Sequence of chain 3.FA:
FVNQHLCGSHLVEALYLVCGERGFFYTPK

Sequence of chain 3.DA:
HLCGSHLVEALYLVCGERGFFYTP

Sequence of chain 2.EA:
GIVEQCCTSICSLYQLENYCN

Binding-site contacts:
Ligand atom CZ3 contacts residue CYS6 of chain 2.EA at 3.4 Å (hydrophobic).
Ligand atom CG contacts residue LEU17 of chain 3.DA at 4.2 Å (hydrophobic).
Ligand atom NZ contacts residue ILE10 of chain 2.EA at 4.1 Å.
Ligand atom CD1 contacts residue HIS5 of chain 3.FA at 3.6 Å.
Ligand atom OH contacts residue CYS6 of chain 2.EA at 2.5 Å (h-bond).
Ligand atom NZ contacts residue GLU21 of chain 3.DA at 3.1 Å (salt-bridge).
Ligand atom NE1 contacts residue HIS5 of chain 3.FA at 3.7 Å.
Ligand atom CZ2 contacts residue LEU11 of chain 2.FA at 4.0 Å (hydrophobic).
Ligand atom CE3 contacts residue CYS11 of chain 2.EA at 3.6 Å (hydrophobic).
Ligand atom OH contacts residue CYS11 of chain 2.EA at 2.9 Å (h-bond).
Ligand atom NZ contacts residue CYS11 of chain 2.EA at 2.6 Å (h-bond).
Ligand atom CH2 contacts residue LEU11 of chain 2.FA at 3.6 Å (hydrophobic).
Ligand atom CZ2 contacts residue LEU6 of chain 3.FA at 4.1 Å (hydrophobic).
Ligand atom NZ contacts residue LEU13 of chain 2.EA at 4.3 Å.
Ligand atom CE2 contacts residue HIS5 of chain 3.FA at 3.7 Å.
Ligand atom CA contacts residue GLU21 of chain 3.DA at 3.8 Å.
Ligand atom CE3 contacts residue ILE10 of chain 2.EA at 4.2 Å (hydrophobic).
Ligand atom CG contacts residue HIS5 of chain 3.FA at 3.5 Å.
Ligand atom CA contacts residue ILE10 of chain 2.EA at 3.8 Å (hydrophobic).
Ligand atom OH contacts residue ILE10 of chain 2.EA at 3.5 Å.
Ligand atom OH contacts residue SER9 of chain 2.EA at 3.2 Å (h-bond).
Ligand atom CD1 contacts residue ALA14 of chain 2.FA at 4.3 Å (hydrophobic).
Ligand atom CZ3 contacts residue LEU11 of chain 2.FA at 4.1 Å (hydrophobic).
Ligand atom CE3 contacts residue HIS5 of chain 3.FA at 4.3 Å.
Ligand atom CH2 contacts residue CYS6 of chain 2.EA at 3.4 Å (hydrophobic).
Ligand atom CZ3 contacts residue CYS11 of chain 2.EA at 3.8 Å (hydrophobic).
Ligand atom NZ contacts residue SER12 of chain 2.EA at 3.9 Å.
Ligand atom CB contacts residue LEU16 of chain 2.EA at 4.0 Å (hydrophobic).
Ligand atom CZ2 contacts residue HIS5 of chain 3.FA at 4.2 Å.
Ligand atom CD2 contacts residue HIS5 of chain 3.FA at 3.6 Å.
Ligand atom CA contacts residue HIS5 of chain 3.FA at 3.7 Å.
Ligand atom CD1 contacts residue LEU17 of chain 3.DA at 3.8 Å (hydrophobic).
Ligand atom CB contacts residue HIS5 of chain 3.FA at 4.1 Å.
Ligand atom NE1 contacts residue ALA14 of chain 2.FA at 4.3 Å.
Ligand atom CA contacts residue LEU17 of chain 3.DA at 4.2 Å (hydrophobic).
Ligand atom CG contacts residue LEU16 of chain 2.EA at 4.2 Å (hydrophobic).
Ligand atom CZ3 contacts residue ILE10 of chain 2.EA at 4.3 Å (hydrophobic).
Ligand atom CA contacts residue CYS11 of chain 2.EA at 3.2 Å (hydrophobic).
Ligand atom CB contacts residue CYS11 of chain 2.EA at 3.6 Å (hydrophobic).
Ligand atom CB contacts residue LEU17 of chain 3.DA at 3.9 Å (hydrophobic).

This small molecule binds to this protein.
Small molecule (SMILES): NCCc1c[nH]c2ccc(O)cc12

Sequence of chain 2.FA:
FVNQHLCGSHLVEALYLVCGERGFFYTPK